A protein and the small-molecule ligand that binds it are described below.
Small molecule (SMILES): Cc1cc(CCCCCCCOc2ccc(C3=N[C@@H](C)CO3)cc2)on1

Sequence of chain 1.A:
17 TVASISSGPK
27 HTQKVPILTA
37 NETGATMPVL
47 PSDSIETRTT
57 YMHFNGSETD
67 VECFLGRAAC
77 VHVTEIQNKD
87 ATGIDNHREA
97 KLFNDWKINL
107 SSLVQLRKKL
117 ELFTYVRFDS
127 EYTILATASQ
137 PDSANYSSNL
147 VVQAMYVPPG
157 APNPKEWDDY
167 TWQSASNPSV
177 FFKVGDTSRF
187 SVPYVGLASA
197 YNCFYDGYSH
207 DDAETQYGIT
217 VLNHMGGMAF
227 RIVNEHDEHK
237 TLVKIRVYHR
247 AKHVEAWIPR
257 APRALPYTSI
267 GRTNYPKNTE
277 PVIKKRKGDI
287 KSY

Sequence of chain 1.C:
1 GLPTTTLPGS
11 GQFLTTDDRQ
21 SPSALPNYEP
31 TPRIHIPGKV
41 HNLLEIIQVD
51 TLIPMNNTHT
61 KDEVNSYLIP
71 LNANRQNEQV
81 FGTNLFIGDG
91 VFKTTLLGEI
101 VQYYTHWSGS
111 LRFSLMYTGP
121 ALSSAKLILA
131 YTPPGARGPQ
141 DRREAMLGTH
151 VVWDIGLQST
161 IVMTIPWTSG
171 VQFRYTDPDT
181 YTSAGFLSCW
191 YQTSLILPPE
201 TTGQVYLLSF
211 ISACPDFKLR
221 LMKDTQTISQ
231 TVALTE

Binding-site contacts:
Ligand atom C31 contacts residue PRO174 of chain 1.A at 3.4 Å (hydrophobic).
Ligand atom C4B contacts residue LEU106 of chain 1.A at 3.7 Å (hydrophobic).
Ligand atom C4 contacts residue TYR152 of chain 1.A at 3.9 Å (hydrophobic).
Ligand atom C6C contacts residue VAL191 of chain 1.A at 3.2 Å (hydrophobic).
Ligand atom N2 contacts residue PHE186 of chain 1.A at 3.7 Å.
Ligand atom C4C contacts residue TYR152 of chain 1.A at 3.8 Å (hydrophobic).
Ligand atom C31 contacts residue ALA150 of chain 1.A at 3.5 Å (hydrophobic).
Ligand atom C4 contacts residue PHE186 of chain 1.A at 3.6 Å (hydrophobic).
Ligand atom C31 contacts residue SER175 of chain 1.A at 3.6 Å.
Ligand atom CM1 contacts residue SER107 of chain 1.A at 3.9 Å.
Ligand atom C2C contacts residue VAL188 of chain 1.A at 3.2 Å (hydrophobic).
Ligand atom C6C contacts residue MET221 of chain 1.A at 3.7 Å (hydrophobic).
Ligand atom C5C contacts residue ILE104 of chain 1.A at 3.8 Å (hydrophobic).
Ligand atom C3B contacts residue MET221 of chain 1.A at 3.8 Å (hydrophobic).
Ligand atom C6B contacts residue TYR197 of chain 1.A at 3.6 Å (hydrophobic).
Ligand atom O1B contacts residue TYR128 of chain 1.A at 3.9 Å.
Ligand atom C6B contacts residue LEU106 of chain 1.A at 3.9 Å (hydrophobic).
Ligand atom C5 contacts residue TYR152 of chain 1.A at 3.8 Å (hydrophobic).
Ligand atom C3C contacts residue VAL188 of chain 1.A at 3.3 Å (hydrophobic).
Ligand atom C3 contacts residue PHE186 of chain 1.A at 3.8 Å (hydrophobic).
Ligand atom C5B contacts residue TYR197 of chain 1.A at 3.7 Å (hydrophobic).
Ligand atom C3 contacts residue PRO174 of chain 1.A at 3.8 Å (hydrophobic).
Ligand atom C31 contacts residue VAL176 of chain 1.A at 3.3 Å (hydrophobic).
Ligand atom C2B contacts residue MET221 of chain 1.A at 3.5 Å (hydrophobic).
Ligand atom O1 contacts residue ALA24 of chain 1.C at 3.6 Å.
Ligand atom N2 contacts residue ALA24 of chain 1.C at 3.4 Å.
Ligand atom C5 contacts residue PHE186 of chain 1.A at 3.5 Å (hydrophobic).
Ligand atom C1B contacts residue MET221 of chain 1.A at 3.8 Å (hydrophobic).
Ligand atom C3C contacts residue TYR128 of chain 1.A at 3.9 Å (hydrophobic).
Ligand atom C5C contacts residue TYR128 of chain 1.A at 3.5 Å (hydrophobic).
Ligand atom C4A contacts residue ASN219 of chain 1.A at 3.5 Å.
Ligand atom C7C contacts residue TYR197 of chain 1.A at 3.8 Å (hydrophobic).
Ligand atom C5B contacts residue LEU106 of chain 1.A at 3.5 Å (hydrophobic).
Ligand atom C7C contacts residue TYR128 of chain 1.A at 3.6 Å (hydrophobic).
Ligand atom O1 contacts residue TYR152 of chain 1.A at 3.9 Å.
Ligand atom N3A contacts residue ASN219 of chain 1.A at 3.0 Å (h-bond).
Ligand atom O1 contacts residue VAL188 of chain 1.A at 3.8 Å.
Ligand atom O1B contacts residue MET221 of chain 1.A at 3.4 Å.
Ligand atom C4 contacts residue MET224 of chain 1.A at 3.8 Å (hydrophobic).
Ligand atom O1 contacts residue PHE186 of chain 1.A at 3.5 Å.